The protein below binds the small molecule below.
Small molecule (SMILES): CC(=O)N[C@H]1[C@H](O[C@H]2[C@H](O)[C@@H](NC(C)=O)CO[C@@H]2CO)O[C@H](CO)[C@@H](O[C@@H]2O[C@H](CO)[C@@H](O)[C@H](O)[C@@H]2O)[C@@H]1O

Binding-site contacts:
Ligand atom O5 contacts residue ASN289 of chain 1.B at 2.3 Å (h-bond).
Ligand atom C6 contacts residue ILE292 of chain 1.B at 4.0 Å (hydrophobic).
Ligand atom N2 contacts residue ASN289 of chain 1.B at 3.1 Å (h-bond).
Ligand atom O6 contacts residue PRO278 of chain 1.B at 4.3 Å.
Ligand atom O5 contacts residue SER291 of chain 1.B at 3.0 Å (h-bond).
Ligand atom C1 contacts residue SER291 of chain 1.B at 3.1 Å.
Ligand atom C3 contacts residue ASN289 of chain 1.B at 3.9 Å.
Ligand atom O7 contacts residue LEU283 of chain 1.B at 4.5 Å.
Ligand atom C8 contacts residue LEU283 of chain 1.B at 3.7 Å (hydrophobic).
Ligand atom C6 contacts residue SER291 of chain 1.B at 3.7 Å.
Ligand atom C5 contacts residue ILE277 of chain 1.B at 4.2 Å (hydrophobic).
Ligand atom O7 contacts residue ASN289 of chain 1.B at 4.1 Å.
Ligand atom C2 contacts residue ASN289 of chain 1.B at 2.5 Å.
Ligand atom C8 contacts residue TYR352 of chain 1.B at 3.7 Å (hydrophobic).
Ligand atom C7 contacts residue LEU283 of chain 1.B at 4.3 Å (hydrophobic).
Ligand atom O5 contacts residue ILE277 of chain 1.B at 3.5 Å.
Ligand atom C5 contacts residue ASN289 of chain 1.B at 3.6 Å.
Ligand atom C4 contacts residue ASN289 of chain 1.B at 4.2 Å.
Ligand atom C7 contacts residue ASN289 of chain 1.B at 3.8 Å.
Ligand atom O7 contacts residue PRO278 of chain 1.B at 4.0 Å.
Ligand atom O6 contacts residue SER291 of chain 1.B at 3.0 Å (h-bond).
Ligand atom C1 contacts residue ASN289 of chain 1.B at 1.4 Å.
Ligand atom C1 contacts residue ILE277 of chain 1.B at 4.5 Å (hydrophobic).
Ligand atom C4 contacts residue ILE277 of chain 1.B at 4.5 Å (hydrophobic).
Ligand atom C2 contacts residue SER291 of chain 1.B at 4.5 Å.
Ligand atom O5 contacts residue ILE292 of chain 1.B at 4.1 Å.
Ligand atom C5 contacts residue SER291 of chain 1.B at 3.3 Å.
Ligand atom O6 contacts residue ILE292 of chain 1.B at 3.3 Å.
Ligand atom C6 contacts residue ILE277 of chain 1.B at 4.0 Å (hydrophobic).

Sequence of chain 1.B:
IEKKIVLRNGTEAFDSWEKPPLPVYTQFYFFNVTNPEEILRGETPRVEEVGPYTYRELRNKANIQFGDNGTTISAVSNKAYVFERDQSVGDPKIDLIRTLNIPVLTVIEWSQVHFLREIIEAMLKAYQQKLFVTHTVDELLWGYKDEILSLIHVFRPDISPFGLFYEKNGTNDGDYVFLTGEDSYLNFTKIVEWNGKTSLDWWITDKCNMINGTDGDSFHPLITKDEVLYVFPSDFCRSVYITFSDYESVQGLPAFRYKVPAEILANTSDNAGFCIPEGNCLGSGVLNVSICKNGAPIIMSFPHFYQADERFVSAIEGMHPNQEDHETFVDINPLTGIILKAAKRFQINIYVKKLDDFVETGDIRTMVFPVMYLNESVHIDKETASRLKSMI